Binding-site contacts:
Ligand atom O6 contacts residue VAL90 of chain 1.B at 4.3 Å.
Ligand atom C8 contacts residue GLN84 of chain 1.B at 3.5 Å.
Ligand atom C7 contacts residue GLN84 of chain 1.B at 4.1 Å.
Ligand atom N2 contacts residue ASN86 of chain 1.B at 2.9 Å (h-bond).
Ligand atom O7 contacts residue HIS178 of chain 1.B at 3.9 Å.
Ligand atom C2 contacts residue ASN86 of chain 1.B at 2.5 Å.
Ligand atom C5 contacts residue ASN86 of chain 1.B at 3.7 Å.
Ligand atom O7 contacts residue ASN86 of chain 1.B at 3.5 Å (h-bond).
Ligand atom C2 contacts residue GLN64 of chain 1.B at 3.9 Å.
Ligand atom C3 contacts residue GLN64 of chain 1.B at 3.9 Å.
Ligand atom O7 contacts residue ASN177 of chain 1.B at 4.1 Å.
Ligand atom O5 contacts residue ASN86 of chain 1.B at 2.4 Å (h-bond).
Ligand atom C4 contacts residue GLN64 of chain 1.B at 4.5 Å.
Ligand atom C1 contacts residue ASN86 of chain 1.B at 1.4 Å.
Ligand atom C3 contacts residue ASN86 of chain 1.B at 3.8 Å.
Ligand atom O5 contacts residue GLN64 of chain 1.B at 4.2 Å.
Ligand atom O5 contacts residue VAL90 of chain 1.B at 4.0 Å.
Ligand atom C1 contacts residue GLN64 of chain 1.B at 3.4 Å.
Ligand atom C7 contacts residue ASN86 of chain 1.B at 3.4 Å.
Ligand atom C7 contacts residue GLN64 of chain 1.B at 4.3 Å.
Ligand atom N2 contacts residue GLN64 of chain 1.B at 3.5 Å (h-bond).
Ligand atom C4 contacts residue ASN86 of chain 1.B at 4.2 Å.
Ligand atom C5 contacts residue GLN64 of chain 1.B at 4.0 Å.
Ligand atom N2 contacts residue GLN84 of chain 1.B at 4.1 Å.

Sequence of chain 1.B:
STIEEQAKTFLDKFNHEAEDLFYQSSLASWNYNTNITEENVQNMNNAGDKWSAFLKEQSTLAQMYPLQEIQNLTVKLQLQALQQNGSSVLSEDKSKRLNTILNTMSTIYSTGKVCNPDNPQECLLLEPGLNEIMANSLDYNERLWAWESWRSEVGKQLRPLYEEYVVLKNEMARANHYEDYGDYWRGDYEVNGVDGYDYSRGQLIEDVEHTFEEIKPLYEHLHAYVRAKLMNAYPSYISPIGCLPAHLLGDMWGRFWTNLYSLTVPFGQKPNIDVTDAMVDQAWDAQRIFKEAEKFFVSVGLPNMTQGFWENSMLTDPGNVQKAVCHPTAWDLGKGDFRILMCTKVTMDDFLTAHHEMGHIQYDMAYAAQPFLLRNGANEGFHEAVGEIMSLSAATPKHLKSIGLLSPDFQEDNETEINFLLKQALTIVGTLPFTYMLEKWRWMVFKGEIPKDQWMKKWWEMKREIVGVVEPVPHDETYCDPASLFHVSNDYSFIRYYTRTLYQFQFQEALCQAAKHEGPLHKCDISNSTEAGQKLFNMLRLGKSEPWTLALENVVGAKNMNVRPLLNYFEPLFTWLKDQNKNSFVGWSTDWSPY

The small molecule below binds the protein below.
Small molecule (SMILES): CC(=O)N[C@@H]1[C@@H](O)[C@H](O)[C@@H](CO)O[C@H]1O